The protein below binds the small molecule below.
Small molecule (SMILES): N[C@@H](Cc1c[nH]c2ccccc12)C(=O)O

Sequence of chain 1.A:
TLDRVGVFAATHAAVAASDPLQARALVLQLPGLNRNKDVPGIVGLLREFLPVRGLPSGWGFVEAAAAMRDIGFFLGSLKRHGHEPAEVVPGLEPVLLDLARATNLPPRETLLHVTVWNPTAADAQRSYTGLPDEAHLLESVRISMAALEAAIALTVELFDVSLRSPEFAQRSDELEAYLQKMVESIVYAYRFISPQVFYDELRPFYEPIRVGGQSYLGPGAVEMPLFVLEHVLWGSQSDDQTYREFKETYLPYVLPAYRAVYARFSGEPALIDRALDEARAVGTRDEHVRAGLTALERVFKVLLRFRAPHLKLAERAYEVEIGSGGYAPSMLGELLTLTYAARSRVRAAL

Binding-site contacts:
Ligand atom N contacts residue HEM1 of chain 1.B at 2.8 Å (h-bond).
Ligand atom CB contacts residue PHE201 of chain 1.A at 3.5 Å (hydrophobic).
Ligand atom CE3 contacts residue CYN1 of chain 1.F at 3.7 Å.
Ligand atom CZ3 contacts residue ALA224 of chain 1.A at 3.5 Å (hydrophobic).
Ligand atom CZ2 contacts residue LEU140 of chain 1.A at 3.7 Å (hydrophobic).
Ligand atom CD1 contacts residue PRO222 of chain 1.A at 3.8 Å (hydrophobic).
Ligand atom CD1 contacts residue SER332 of chain 1.A at 3.6 Å.
Ligand atom CD1 contacts residue TYR209 of chain 1.A at 3.5 Å (hydrophobic).
Ligand atom CE3 contacts residue LEU140 of chain 1.A at 3.8 Å (hydrophobic).
Ligand atom CB contacts residue CYN1 of chain 1.F at 3.3 Å.
Ligand atom CD2 contacts residue GLY223 of chain 1.A at 3.8 Å.
Ligand atom CD2 contacts residue ALA224 of chain 1.A at 3.7 Å (hydrophobic).
Ligand atom C contacts residue TYR321 of chain 1.A at 3.3 Å (hydrophobic).
Ligand atom O contacts residue SER332 of chain 1.A at 2.6 Å (h-bond).
Ligand atom CE2 contacts residue GLY223 of chain 1.A at 3.4 Å.
Ligand atom OXT contacts residue TYR321 of chain 1.A at 2.4 Å (h-bond).
Ligand atom O contacts residue TYR321 of chain 1.A at 3.4 Å (h-bond).
Ligand atom NE1 contacts residue PRO222 of chain 1.A at 3.2 Å (h-bond).
Ligand atom NE1 contacts residue GLY223 of chain 1.A at 3.6 Å.
Ligand atom OXT contacts residue ARG206 of chain 1.A at 3.8 Å.
Ligand atom C contacts residue PHE201 of chain 1.A at 3.7 Å (hydrophobic).
Ligand atom CB contacts residue HEM1 of chain 1.B at 3.5 Å.
Ligand atom N contacts residue SER332 of chain 1.A at 2.9 Å (h-bond).
Ligand atom C contacts residue GLY331 of chain 1.A at 3.6 Å.
Ligand atom N contacts residue CYN1 of chain 1.F at 2.5 Å (h-bond).
Ligand atom C contacts residue SER332 of chain 1.A at 3.5 Å.
Ligand atom CG contacts residue CYN1 of chain 1.F at 3.5 Å.
Ligand atom CD2 contacts residue CYN1 of chain 1.F at 3.7 Å.
Ligand atom CH2 contacts residue LEU140 of chain 1.A at 3.7 Å (hydrophobic).
Ligand atom OXT contacts residue PHE201 of chain 1.A at 3.3 Å.
Ligand atom O contacts residue ARG206 of chain 1.A at 3.4 Å.
Ligand atom CA contacts residue CYN1 of chain 1.F at 3.2 Å.
Ligand atom NE1 contacts residue TYR209 of chain 1.A at 3.2 Å.
Ligand atom CG contacts residue PHE201 of chain 1.A at 3.8 Å (hydrophobic).
Ligand atom CA contacts residue HEM1 of chain 1.B at 3.6 Å.
Ligand atom O contacts residue GLY331 of chain 1.A at 3.4 Å.
Ligand atom CZ2 contacts residue GLY223 of chain 1.A at 3.7 Å.
Ligand atom CH2 contacts residue ALA224 of chain 1.A at 3.8 Å (hydrophobic).
Ligand atom CE3 contacts residue ALA224 of chain 1.A at 3.4 Å (hydrophobic).
Ligand atom CZ3 contacts residue LEU140 of chain 1.A at 3.6 Å (hydrophobic).